Binding-site contacts:
Ligand atom C29 contacts residue HIS138 of chain 1.A at 3.6 Å.
Ligand atom N21 contacts residue ALA157 of chain 1.A at 3.8 Å.
Ligand atom O13 contacts residue LEU92 of chain 1.A at 3.6 Å.
Ligand atom C10 contacts residue ASP158 of chain 1.A at 3.9 Å.
Ligand atom O13 contacts residue LEU80 of chain 1.A at 3.4 Å.
Ligand atom O31 contacts residue LEU159 of chain 1.A at 3.8 Å.
Ligand atom C7 contacts residue LYS47 of chain 1.A at 3.7 Å.
Ligand atom C7 contacts residue LEU159 of chain 1.A at 3.3 Å (hydrophobic).
Ligand atom N14 contacts residue MET94 of chain 1.A at 3.7 Å.
Ligand atom C19 contacts residue VAL78 of chain 1.A at 3.7 Å (hydrophobic).
Ligand atom N18 contacts residue PHE164 of chain 1.A at 3.8 Å.
Ligand atom C29 contacts residue ALA157 of chain 1.A at 3.8 Å (hydrophobic).
Ligand atom C22 contacts residue VAL78 of chain 1.A at 3.7 Å (hydrophobic).
Ligand atom C23 contacts residue MET69 of chain 1.A at 3.3 Å (hydrophobic).
Ligand atom N20 contacts residue VAL78 of chain 1.A at 3.4 Å.
Ligand atom C15 contacts residue ASP158 of chain 1.A at 3.6 Å.
Ligand atom C1 contacts residue LEU92 of chain 1.A at 3.3 Å (hydrophobic).
Ligand atom N18 contacts residue VAL78 of chain 1.A at 3.8 Å.
Ligand atom C22 contacts residue VAL77 of chain 1.A at 3.6 Å (hydrophobic).
Ligand atom C24 contacts residue VAL78 of chain 1.A at 3.3 Å (hydrophobic).
Ligand atom C30 contacts residue ILE156 of chain 1.A at 3.5 Å (hydrophobic).
Ligand atom C12 contacts residue MET94 of chain 1.A at 3.6 Å (hydrophobic).
Ligand atom O16 contacts residue ASP158 of chain 1.A at 2.8 Å (salt-bridge).
Ligand atom N21 contacts residue VAL78 of chain 1.A at 3.3 Å.
Ligand atom C10 contacts residue LEU161 of chain 1.A at 3.7 Å (hydrophobic).
Ligand atom C1 contacts residue LYS47 of chain 1.A at 3.4 Å.
Ligand atom C1 contacts residue MET94 of chain 1.A at 3.8 Å (hydrophobic).
Ligand atom C17 contacts residue VAL78 of chain 1.A at 3.5 Å (hydrophobic).
Ligand atom C17 contacts residue ASP158 of chain 1.A at 3.8 Å.
Ligand atom C29 contacts residue LEU131 of chain 1.A at 3.7 Å (hydrophobic).
Ligand atom C27 contacts residue SER163 of chain 1.A at 3.8 Å.
Ligand atom O13 contacts residue MET94 of chain 1.A at 3.3 Å.
Ligand atom C11 contacts residue MET94 of chain 1.A at 3.7 Å (hydrophobic).
Ligand atom O31 contacts residue VAL33 of chain 1.A at 3.8 Å.
Ligand atom C4 contacts residue ILE45 of chain 1.A at 3.8 Å (hydrophobic).
Ligand atom C1 contacts residue ILE45 of chain 1.A at 3.5 Å (hydrophobic).
Ligand atom N21 contacts residue ASP158 of chain 1.A at 3.1 Å (salt-bridge).
Ligand atom C24 contacts residue MET69 of chain 1.A at 3.6 Å (hydrophobic).
Ligand atom C23 contacts residue VAL78 of chain 1.A at 3.6 Å (hydrophobic).
Ligand atom O16 contacts residue LEU159 of chain 1.A at 3.3 Å (h-bond).

This small molecule binds to this protein.
Small molecule (SMILES): COc1cc2c(cn1)N(C)C(=O)[C@@H](NC(=O)c1nc3n(n1)[C@H](c1ccccc1)CC3)CC2

Sequence of chain 1.A:
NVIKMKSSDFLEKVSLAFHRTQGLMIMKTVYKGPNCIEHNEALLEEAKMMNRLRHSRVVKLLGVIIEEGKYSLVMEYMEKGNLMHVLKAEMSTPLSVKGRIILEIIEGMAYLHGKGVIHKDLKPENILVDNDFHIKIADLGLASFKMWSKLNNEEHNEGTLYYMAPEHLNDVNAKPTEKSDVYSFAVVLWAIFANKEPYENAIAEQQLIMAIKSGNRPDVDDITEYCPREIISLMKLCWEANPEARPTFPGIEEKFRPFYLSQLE